Binding-site contacts:
Ligand atom O5 contacts residue ASN122 of chain 1.H at 2.4 Å (h-bond).
Ligand atom C6 contacts residue VAL127 of chain 1.H at 3.7 Å (hydrophobic).
Ligand atom C2 contacts residue ASN122 of chain 1.H at 2.4 Å.
Ligand atom C7 contacts residue THR124 of chain 1.H at 4.2 Å.
Ligand atom C2 contacts residue THR124 of chain 1.H at 3.7 Å.
Ligand atom C5 contacts residue VAL127 of chain 1.H at 4.0 Å (hydrophobic).
Ligand atom C1 contacts residue ASN125 of chain 1.H at 3.7 Å.
Ligand atom C5 contacts residue ASN125 of chain 1.H at 4.1 Å.
Ligand atom C3 contacts residue ASN122 of chain 1.H at 3.8 Å.
Ligand atom C3 contacts residue ASN125 of chain 1.H at 4.3 Å.
Ligand atom C4 contacts residue ASN122 of chain 1.H at 4.2 Å.
Ligand atom O7 contacts residue ASN122 of chain 1.H at 3.4 Å (h-bond).
Ligand atom C1 contacts residue THR124 of chain 1.H at 3.5 Å.
Ligand atom C5 contacts residue ASN122 of chain 1.H at 3.7 Å.
Ligand atom C8 contacts residue ALA123 of chain 1.H at 4.0 Å (hydrophobic).
Ligand atom C8 contacts residue THR124 of chain 1.H at 3.8 Å.
Ligand atom C1 contacts residue ASN122 of chain 1.H at 1.4 Å.
Ligand atom N2 contacts residue ASN122 of chain 1.H at 2.8 Å (h-bond).
Ligand atom C3 contacts residue THR124 of chain 1.H at 3.9 Å.
Ligand atom N2 contacts residue THR124 of chain 1.H at 3.2 Å (h-bond).
Ligand atom O5 contacts residue VAL127 of chain 1.H at 4.1 Å.
Ligand atom O5 contacts residue ASN125 of chain 1.H at 4.2 Å.
Ligand atom C2 contacts residue ASN125 of chain 1.H at 4.5 Å.
Ligand atom C8 contacts residue ASN122 of chain 1.H at 4.4 Å.
Ligand atom C7 contacts residue ASN122 of chain 1.H at 3.3 Å.

Sequence of chain 1.H:
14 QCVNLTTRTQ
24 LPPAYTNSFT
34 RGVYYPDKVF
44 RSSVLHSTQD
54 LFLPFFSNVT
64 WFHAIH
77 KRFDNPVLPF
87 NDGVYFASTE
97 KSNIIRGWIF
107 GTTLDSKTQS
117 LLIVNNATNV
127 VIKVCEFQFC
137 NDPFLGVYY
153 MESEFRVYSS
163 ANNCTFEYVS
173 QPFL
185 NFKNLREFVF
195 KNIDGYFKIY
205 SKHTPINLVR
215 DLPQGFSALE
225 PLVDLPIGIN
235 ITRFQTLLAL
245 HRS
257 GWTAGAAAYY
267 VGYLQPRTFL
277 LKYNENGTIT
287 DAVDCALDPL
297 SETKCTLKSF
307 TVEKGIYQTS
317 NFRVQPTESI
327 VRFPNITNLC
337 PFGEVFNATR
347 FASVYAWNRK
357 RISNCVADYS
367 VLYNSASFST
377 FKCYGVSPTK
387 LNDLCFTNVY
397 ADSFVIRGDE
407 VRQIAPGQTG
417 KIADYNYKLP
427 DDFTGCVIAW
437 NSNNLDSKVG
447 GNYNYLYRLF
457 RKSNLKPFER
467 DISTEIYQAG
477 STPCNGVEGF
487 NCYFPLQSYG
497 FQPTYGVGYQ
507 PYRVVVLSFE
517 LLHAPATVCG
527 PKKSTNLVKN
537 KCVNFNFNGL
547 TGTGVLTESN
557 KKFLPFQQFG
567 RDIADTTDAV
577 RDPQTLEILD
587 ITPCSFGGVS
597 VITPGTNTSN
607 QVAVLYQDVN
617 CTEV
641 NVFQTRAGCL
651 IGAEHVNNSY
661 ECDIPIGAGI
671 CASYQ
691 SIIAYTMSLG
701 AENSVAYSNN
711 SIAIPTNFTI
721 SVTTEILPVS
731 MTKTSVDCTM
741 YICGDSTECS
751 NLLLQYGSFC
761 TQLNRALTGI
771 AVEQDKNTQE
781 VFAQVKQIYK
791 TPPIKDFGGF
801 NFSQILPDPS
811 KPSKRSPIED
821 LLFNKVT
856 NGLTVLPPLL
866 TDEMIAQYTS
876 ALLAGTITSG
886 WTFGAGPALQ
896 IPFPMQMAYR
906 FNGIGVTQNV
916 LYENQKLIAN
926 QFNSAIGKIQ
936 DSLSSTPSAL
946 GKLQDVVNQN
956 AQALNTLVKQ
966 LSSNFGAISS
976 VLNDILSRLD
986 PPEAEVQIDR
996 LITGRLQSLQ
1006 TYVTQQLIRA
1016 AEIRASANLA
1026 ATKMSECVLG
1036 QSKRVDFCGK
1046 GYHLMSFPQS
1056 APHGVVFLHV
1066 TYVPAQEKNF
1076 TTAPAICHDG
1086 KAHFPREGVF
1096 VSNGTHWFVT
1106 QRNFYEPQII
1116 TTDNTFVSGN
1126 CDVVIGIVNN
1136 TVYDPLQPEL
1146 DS

A protein and the small-molecule ligand that binds it are described below.
Small molecule (SMILES): CC(=O)N[C@@H]1[C@@H](O)[C@H](O)[C@@H](CO)O[C@H]1O